Sequence of chain 1.A:
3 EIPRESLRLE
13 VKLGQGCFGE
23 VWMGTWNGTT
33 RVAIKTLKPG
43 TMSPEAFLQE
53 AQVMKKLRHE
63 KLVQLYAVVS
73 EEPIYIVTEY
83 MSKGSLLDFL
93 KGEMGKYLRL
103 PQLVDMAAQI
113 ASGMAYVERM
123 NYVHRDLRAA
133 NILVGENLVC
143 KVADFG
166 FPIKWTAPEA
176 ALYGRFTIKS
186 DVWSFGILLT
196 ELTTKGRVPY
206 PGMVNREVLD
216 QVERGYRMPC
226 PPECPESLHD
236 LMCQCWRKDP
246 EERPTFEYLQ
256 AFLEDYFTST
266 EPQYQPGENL

Binding-site contacts:
Ligand atom C35 contacts residue LEU135 of chain 1.A at 3.6 Å (hydrophobic).
Ligand atom C01 contacts residue PHE166 of chain 1.A at 3.5 Å (hydrophobic).
Ligand atom C02 contacts residue PRO167 of chain 1.A at 3.4 Å (hydrophobic).
Ligand atom N41 contacts residue TYR82 of chain 1.A at 3.6 Å.
Ligand atom O contacts residue ALA132 of chain 1.A at 3.2 Å (h-bond).
Ligand atom O contacts residue ASP90 of chain 1.A at 3.6 Å.
Ligand atom C33 contacts residue VAL23 of chain 1.A at 3.7 Å (hydrophobic).
Ligand atom CE2 contacts residue LEU39 of chain 1.A at 3.4 Å (hydrophobic).
Ligand atom C37 contacts residue LEU135 of chain 1.A at 3.6 Å (hydrophobic).
Ligand atom N contacts residue LEU89 of chain 1.A at 3.1 Å.
Ligand atom O7 contacts residue ALA132 of chain 1.A at 3.6 Å.
Ligand atom N41 contacts residue ALA35 of chain 1.A at 3.5 Å.
Ligand atom C01 contacts residue PRO167 of chain 1.A at 3.3 Å (hydrophobic).
Ligand atom N contacts residue ASP90 of chain 1.A at 3.5 Å (salt-bridge).
Ligand atom C31 contacts residue VAL23 of chain 1.A at 3.5 Å (hydrophobic).
Ligand atom O contacts residue GLY21 of chain 1.A at 3.6 Å.
Ligand atom C40 contacts residue MET83 of chain 1.A at 2.8 Å (hydrophobic).
Ligand atom O36 contacts residue LYS37 of chain 1.A at 3.1 Å.
Ligand atom O contacts residue SER87 of chain 1.A at 2.7 Å (h-bond).
Ligand atom C42 contacts residue ALA35 of chain 1.A at 3.4 Å (hydrophobic).
Ligand atom CE2 contacts residue PHE20 of chain 1.A at 3.0 Å (hydrophobic).
Ligand atom O contacts residue CYS19 of chain 1.A at 3.5 Å (h-bond).
Ligand atom O contacts residue GLY18 of chain 1.A at 3.6 Å.
Ligand atom C33 contacts residue ASP146 of chain 1.A at 3.5 Å.
Ligand atom O7 contacts residue ASN133 of chain 1.A at 3.3 Å (h-bond).
Ligand atom CD2 contacts residue PHE20 of chain 1.A at 3.6 Å (hydrophobic).
Ligand atom C03 contacts residue ASP128 of chain 1.A at 3.4 Å.
Ligand atom O contacts residue PHE20 of chain 1.A at 3.5 Å (h-bond).
Ligand atom N38 contacts residue LEU135 of chain 1.A at 3.3 Å.
Ligand atom C32 contacts residue VAL23 of chain 1.A at 3.2 Å (hydrophobic).
Ligand atom N34 contacts residue VAL23 of chain 1.A at 3.5 Å.
Ligand atom C39 contacts residue GLY86 of chain 1.A at 3.5 Å.
Ligand atom O contacts residue VAL23 of chain 1.A at 3.3 Å (h-bond).
Ligand atom C5 contacts residue ARG130 of chain 1.A at 3.4 Å.
Ligand atom C40 contacts residue TYR82 of chain 1.A at 3.7 Å (hydrophobic).
Ligand atom O contacts residue GLU22 of chain 1.A at 2.9 Å.
Ligand atom N41 contacts residue MET83 of chain 1.A at 3.4 Å (h-bond).
Ligand atom CZ contacts residue LEU39 of chain 1.A at 3.6 Å (hydrophobic).
Ligand atom O36 contacts residue LEU135 of chain 1.A at 3.1 Å.
Ligand atom C39 contacts residue MET83 of chain 1.A at 3.2 Å (hydrophobic).

A small-molecule ligand and the protein it binds are described below.
Small molecule (SMILES): NC(=O)[C@@H]1CCNC(=O)[C@H](CCCNC(=O)c2cnccn2)NC(=O)[C@H](CC2CCCCC2)NC(=O)[C@H](C/C=C/c2ccccc2)NC(=O)/C=C\C(=O)N1